Sequence of chain 1.A:
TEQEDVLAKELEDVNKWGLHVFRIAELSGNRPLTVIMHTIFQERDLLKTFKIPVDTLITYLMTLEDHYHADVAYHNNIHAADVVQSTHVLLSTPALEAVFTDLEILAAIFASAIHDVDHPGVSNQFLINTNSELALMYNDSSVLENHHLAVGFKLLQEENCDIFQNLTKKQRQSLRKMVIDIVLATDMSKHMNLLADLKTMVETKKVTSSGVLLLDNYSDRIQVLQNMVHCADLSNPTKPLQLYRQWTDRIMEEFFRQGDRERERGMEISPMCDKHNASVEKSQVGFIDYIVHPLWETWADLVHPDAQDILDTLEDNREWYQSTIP

A protein and the small-molecule ligand that binds it are described below.
Small molecule (SMILES): CCOc1cc([C@@H](CS(C)(=O)=O)N2C(=O)c3cccc(NC(C)=O)c3C2=O)ccc1OC

Binding-site contacts:
Ligand atom C14 contacts residue ASP254 of chain 1.A at 3.4 Å.
Ligand atom O3 contacts residue PHE276 of chain 1.A at 3.2 Å.
Ligand atom C15 contacts residue PHE308 of chain 1.A at 3.7 Å (hydrophobic).
Ligand atom O5 contacts residue MET209 of chain 1.A at 3.1 Å.
Ligand atom C21 contacts residue PHE308 of chain 1.A at 3.8 Å (hydrophobic).
Ligand atom C9 contacts residue PHE276 of chain 1.A at 3.9 Å (hydrophobic).
Ligand atom C12 contacts residue LEU255 of chain 1.A at 3.9 Å (hydrophobic).
Ligand atom C19 contacts residue TYR95 of chain 1.A at 3.8 Å (hydrophobic).
Ligand atom C22 contacts residue GLN305 of chain 1.A at 3.8 Å.
Ligand atom O2 contacts residue PHE308 of chain 1.A at 3.2 Å.
Ligand atom O2 contacts residue MET209 of chain 1.A at 3.7 Å.
Ligand atom C16 contacts residue PHE308 of chain 1.A at 3.5 Å (hydrophobic).
Ligand atom O7 contacts residue PHE308 of chain 1.A at 3.5 Å.
Ligand atom O4 contacts residue HIS96 of chain 1.A at 3.2 Å (h-bond).
Ligand atom C20 contacts residue GLN305 of chain 1.A at 3.9 Å.
Ligand atom C13 contacts residue PHE308 of chain 1.A at 3.9 Å (hydrophobic).
Ligand atom C21 contacts residue SER304 of chain 1.A at 3.7 Å.
Ligand atom C20 contacts residue PHE308 of chain 1.A at 3.8 Å (hydrophobic).
Ligand atom C21 contacts residue GLN305 of chain 1.A at 3.4 Å.
Ligand atom O6 contacts residue GLN305 of chain 1.A at 3.1 Å (h-bond).
Ligand atom C18 contacts residue ASN257 of chain 1.A at 3.7 Å.
Ligand atom C16 contacts residue ILE272 of chain 1.A at 3.9 Å (hydrophobic).
Ligand atom C22 contacts residue ASN257 of chain 1.A at 3.7 Å.
Ligand atom C21 contacts residue MET293 of chain 1.A at 3.8 Å (hydrophobic).
Ligand atom O1 contacts residue MET293 of chain 1.A at 3.9 Å.
Ligand atom C7 contacts residue PHE276 of chain 1.A at 3.6 Å (hydrophobic).
Ligand atom C22 contacts residue ILE272 of chain 1.A at 3.8 Å (hydrophobic).
Ligand atom C22 contacts residue THR269 of chain 1.A at 3.8 Å.
Ligand atom N2 contacts residue PHE276 of chain 1.A at 3.7 Å.
Ligand atom C14 contacts residue MET209 of chain 1.A at 3.9 Å (hydrophobic).
Ligand atom O7 contacts residue ILE272 of chain 1.A at 3.5 Å.
Ligand atom C10 contacts residue GLN279 of chain 1.A at 3.8 Å.
Ligand atom C17 contacts residue ILE272 of chain 1.A at 3.6 Å (hydrophobic).
Ligand atom C18 contacts residue PHE308 of chain 1.A at 3.9 Å (hydrophobic).
Ligand atom C10 contacts residue PHE276 of chain 1.A at 3.8 Å (hydrophobic).
Ligand atom C17 contacts residue PHE308 of chain 1.A at 3.4 Å (hydrophobic).
Ligand atom C10 contacts residue SER144 of chain 1.A at 3.9 Å.
Ligand atom O6 contacts residue PHE308 of chain 1.A at 3.5 Å.
Ligand atom O7 contacts residue GLN305 of chain 1.A at 3.0 Å (h-bond).
Ligand atom C18 contacts residue TYR95 of chain 1.A at 3.8 Å (hydrophobic).